The small molecule below binds the protein below.
Small molecule (SMILES): CC(=O)N[C@@H]1[C@@H](O)[C@H](O)[C@@H](CO)O[C@H]1O

Binding-site contacts:
Ligand atom C2 contacts residue ASN89 of chain 1.C at 2.5 Å.
Ligand atom C1 contacts residue ASN89 of chain 1.C at 1.5 Å.
Ligand atom C1 contacts residue HIS92 of chain 1.C at 3.8 Å.
Ligand atom C7 contacts residue ASN89 of chain 1.C at 3.2 Å.
Ligand atom N2 contacts residue ASN89 of chain 1.C at 3.0 Å (h-bond).
Ligand atom C6 contacts residue LYS88 of chain 1.C at 4.3 Å.
Ligand atom C2 contacts residue HIS92 of chain 1.C at 4.2 Å.
Ligand atom C5 contacts residue ASN89 of chain 1.C at 3.8 Å.
Ligand atom C8 contacts residue ASN89 of chain 1.C at 2.9 Å.
Ligand atom O7 contacts residue ASN89 of chain 1.C at 3.0 Å (h-bond).
Ligand atom O5 contacts residue LYS88 of chain 1.C at 4.2 Å.
Ligand atom C3 contacts residue HIS92 of chain 1.C at 4.0 Å.
Ligand atom C3 contacts residue ASN89 of chain 1.C at 3.9 Å.
Ligand atom C8 contacts residue SER91 of chain 1.C at 3.8 Å.
Ligand atom N2 contacts residue HIS92 of chain 1.C at 3.8 Å.
Ligand atom C4 contacts residue ASN89 of chain 1.C at 4.3 Å.
Ligand atom O5 contacts residue ASN89 of chain 1.C at 2.5 Å (h-bond).

Sequence of chain 1.C:
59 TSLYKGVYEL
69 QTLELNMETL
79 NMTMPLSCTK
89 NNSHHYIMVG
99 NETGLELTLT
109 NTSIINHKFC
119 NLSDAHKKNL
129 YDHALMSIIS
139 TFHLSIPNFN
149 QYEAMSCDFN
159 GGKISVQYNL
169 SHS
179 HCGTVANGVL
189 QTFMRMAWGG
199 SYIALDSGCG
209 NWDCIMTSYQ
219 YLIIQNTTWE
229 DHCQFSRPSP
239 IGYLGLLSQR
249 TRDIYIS